This small molecule binds to this protein.
Small molecule (SMILES): C=CC[C@@H]1/C=C(\C)C[C@H](C)C[C@H](OC)[C@H]2O[C@@](O)(C(=O)C(=O)N3CCCC[C@H]3C(=O)O[C@H](/C(C)=C/[C@@H]3CC[C@@H](O)[C@H](OC)C3)[C@H](C)[C@@H](O)CC1=O)[C@H](C)C[C@@H]2OC

Sequence of chain 2.B:
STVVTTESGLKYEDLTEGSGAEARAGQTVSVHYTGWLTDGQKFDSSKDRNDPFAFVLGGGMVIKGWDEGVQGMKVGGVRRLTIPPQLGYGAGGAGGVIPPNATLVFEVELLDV

Binding-site contacts:
Ligand atom O2 contacts residue ILE63 of chain 2.B at 2.8 Å (h-bond).
Ligand atom O4 contacts residue ASP44 of chain 2.B at 3.2 Å (salt-bridge).
Ligand atom O4 contacts residue TYR33 of chain 2.B at 3.3 Å.
Ligand atom C5 contacts residue PHE53 of chain 2.B at 3.9 Å (hydrophobic).
Ligand atom O1 contacts residue TYR89 of chain 2.B at 3.7 Å.
Ligand atom C36 contacts residue TYR33 of chain 2.B at 3.8 Å (hydrophobic).
Ligand atom O3 contacts residue TYR89 of chain 2.B at 2.6 Å (h-bond).
Ligand atom C29 contacts residue TYR89 of chain 2.B at 3.9 Å (hydrophobic).
Ligand atom O10 contacts residue MET61 of chain 2.B at 2.7 Å (h-bond).
Ligand atom C28 contacts residue MET61 of chain 2.B at 3.7 Å (hydrophobic).
Ligand atom C35 contacts residue TYR89 of chain 2.B at 3.6 Å (hydrophobic).
Ligand atom C24 contacts residue MET61 of chain 2.B at 3.9 Å (hydrophobic).
Ligand atom C3 contacts residue TRP66 of chain 2.B at 3.5 Å (hydrophobic).
Ligand atom C14 contacts residue ASP44 of chain 2.B at 3.6 Å.
Ligand atom C35 contacts residue ILE98 of chain 2.B at 3.8 Å (hydrophobic).
Ligand atom C36 contacts residue PHE53 of chain 2.B at 3.7 Å (hydrophobic).
Ligand atom O6 contacts residue ASP44 of chain 2.B at 2.7 Å (salt-bridge).
Ligand atom C8 contacts residue TYR89 of chain 2.B at 3.4 Å (hydrophobic).
Ligand atom O3 contacts residue PHE106 of chain 2.B at 3.6 Å.
Ligand atom C5 contacts residue TYR33 of chain 2.B at 3.7 Å (hydrophobic).
Ligand atom O4 contacts residue PHE106 of chain 2.B at 3.8 Å.
Ligand atom C2 contacts residue TYR89 of chain 2.B at 3.6 Å (hydrophobic).
Ligand atom C41 contacts residue PHE53 of chain 2.B at 3.7 Å (hydrophobic).
Ligand atom O2 contacts residue VAL62 of chain 2.B at 3.2 Å.
Ligand atom N7 contacts residue TYR89 of chain 2.B at 3.8 Å.
Ligand atom C6 contacts residue TYR33 of chain 2.B at 3.7 Å (hydrophobic).
Ligand atom C4 contacts residue PHE53 of chain 2.B at 3.6 Å (hydrophobic).
Ligand atom C4 contacts residue TRP66 of chain 2.B at 3.7 Å (hydrophobic).
Ligand atom C9 contacts residue ASP44 of chain 2.B at 3.7 Å.
Ligand atom C42 contacts residue TYR89 of chain 2.B at 3.4 Å (hydrophobic).
Ligand atom O5 contacts residue ASP44 of chain 2.B at 3.1 Å (salt-bridge).
Ligand atom O5 contacts residue TYR33 of chain 2.B at 3.6 Å (h-bond).
Ligand atom C27 contacts residue TYR89 of chain 2.B at 3.8 Å (hydrophobic).
Ligand atom C30 contacts residue TYR89 of chain 2.B at 3.9 Å (hydrophobic).
Ligand atom C11 contacts residue TYR89 of chain 2.B at 3.6 Å (hydrophobic).
Ligand atom C1 contacts residue TYR89 of chain 2.B at 3.5 Å (hydrophobic).
Ligand atom C36 contacts residue ARG49 of chain 2.B at 3.6 Å.
Ligand atom C45 contacts residue GLY88 of chain 2.B at 3.3 Å.
Ligand atom C10 contacts residue ASP44 of chain 2.B at 3.3 Å.
Ligand atom O4 contacts residue PHE43 of chain 2.B at 3.6 Å.